Binding-site contacts:
Ligand atom O4 contacts residue TYR15 of chain 1.B at 4.2 Å.
Ligand atom C3 contacts residue ASN70 of chain 1.B at 3.8 Å.
Ligand atom O7 contacts residue THR74 of chain 1.B at 3.7 Å.
Ligand atom C1 contacts residue TYR15 of chain 1.B at 4.1 Å (hydrophobic).
Ligand atom C3 contacts residue TYR15 of chain 1.B at 3.9 Å (hydrophobic).
Ligand atom O6 contacts residue GLN68 of chain 1.B at 3.1 Å.
Ligand atom O5 contacts residue TYR15 of chain 1.B at 3.7 Å.
Ligand atom C6 contacts residue TYR15 of chain 1.B at 3.7 Å (hydrophobic).
Ligand atom C7 contacts residue ASN70 of chain 1.B at 3.5 Å.
Ligand atom O5 contacts residue VAL37 of chain 1.B at 3.6 Å.
Ligand atom C1 contacts residue VAL37 of chain 1.B at 4.1 Å (hydrophobic).
Ligand atom C6 contacts residue LEU35 of chain 1.B at 3.9 Å (hydrophobic).
Ligand atom O4 contacts residue PRO171 of chain 1.B at 4.1 Å.
Ligand atom O6 contacts residue TYR15 of chain 1.B at 3.3 Å (h-bond).
Ligand atom O7 contacts residue ASN70 of chain 1.B at 3.7 Å.
Ligand atom C8 contacts residue THR72 of chain 1.B at 4.1 Å.
Ligand atom C2 contacts residue TYR15 of chain 1.B at 4.2 Å (hydrophobic).
Ligand atom O3 contacts residue THR169 of chain 1.B at 4.2 Å.
Ligand atom C7 contacts residue ASP38 of chain 1.B at 3.5 Å.
Ligand atom C2 contacts residue ASN70 of chain 1.B at 2.5 Å.
Ligand atom O5 contacts residue GLN68 of chain 1.B at 4.2 Å.
Ligand atom O4 contacts residue VAL37 of chain 1.B at 3.5 Å.
Ligand atom N2 contacts residue ASN70 of chain 1.B at 2.9 Å (h-bond).
Ligand atom C3 contacts residue VAL37 of chain 1.B at 4.2 Å (hydrophobic).
Ligand atom C1 contacts residue THR72 of chain 1.B at 4.2 Å.
Ligand atom C5 contacts residue TYR15 of chain 1.B at 4.0 Å (hydrophobic).
Ligand atom C1 contacts residue TYR15 of chain 1.B at 4.2 Å (hydrophobic).
Ligand atom O4 contacts residue GLN170 of chain 1.B at 3.0 Å.
Ligand atom O7 contacts residue ASP38 of chain 1.B at 2.8 Å (salt-bridge).
Ligand atom C5 contacts residue ASN70 of chain 1.B at 3.7 Å.
Ligand atom C8 contacts residue ASP38 of chain 1.B at 3.4 Å.
Ligand atom C4 contacts residue ASN70 of chain 1.B at 4.2 Å.
Ligand atom O3 contacts residue LEU35 of chain 1.B at 3.6 Å.
Ligand atom O6 contacts residue TYR15 of chain 1.B at 3.4 Å (h-bond).
Ligand atom O5 contacts residue ASN70 of chain 1.B at 2.4 Å (h-bond).
Ligand atom C1 contacts residue ASN70 of chain 1.B at 1.4 Å.
Ligand atom O5 contacts residue LEU35 of chain 1.B at 4.2 Å.
Ligand atom O3 contacts residue THR168 of chain 1.B at 4.2 Å.
Ligand atom C7 contacts residue THR72 of chain 1.B at 3.5 Å.
Ligand atom O7 contacts residue THR72 of chain 1.B at 2.5 Å (h-bond).

A small-molecule ligand and the protein it binds are described below.
Small molecule (SMILES): CC(=O)N[C@H]1[C@H](O[C@H]2[C@H](O)[C@@H](NC(C)=O)CO[C@@H]2CO)O[C@H](CO)[C@@H](O[C@@H]2O[C@H](CO[C@H]3O[C@H](CO[C@H]4O[C@H](CO)[C@@H](O)[C@H](O)[C@@H]4O)[C@@H](O)[C@H](O[C@H]4O[C@H](CO)[C@@H](O)[C@H](O)[C@@H]4O)[C@@H]3O)[C@@H](O)[C@H](O[C@H]3O[C@H](CO)[C@@H](O)[C@H](O)[C@@H]3O)[C@@H]2O)[C@@H]1O

Sequence of chain 1.B:
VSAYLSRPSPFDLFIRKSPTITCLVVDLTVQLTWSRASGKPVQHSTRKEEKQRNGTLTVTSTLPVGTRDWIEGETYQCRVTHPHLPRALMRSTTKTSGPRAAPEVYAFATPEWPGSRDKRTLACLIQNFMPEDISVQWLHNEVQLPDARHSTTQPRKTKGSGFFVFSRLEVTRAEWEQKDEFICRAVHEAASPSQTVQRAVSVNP